Sequence of chain 1.D:
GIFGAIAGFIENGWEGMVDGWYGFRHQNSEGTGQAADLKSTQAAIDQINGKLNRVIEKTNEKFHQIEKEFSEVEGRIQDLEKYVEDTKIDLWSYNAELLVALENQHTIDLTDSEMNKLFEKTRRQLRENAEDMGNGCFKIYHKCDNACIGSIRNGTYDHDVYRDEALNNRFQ

Sequence of chain 1.C:
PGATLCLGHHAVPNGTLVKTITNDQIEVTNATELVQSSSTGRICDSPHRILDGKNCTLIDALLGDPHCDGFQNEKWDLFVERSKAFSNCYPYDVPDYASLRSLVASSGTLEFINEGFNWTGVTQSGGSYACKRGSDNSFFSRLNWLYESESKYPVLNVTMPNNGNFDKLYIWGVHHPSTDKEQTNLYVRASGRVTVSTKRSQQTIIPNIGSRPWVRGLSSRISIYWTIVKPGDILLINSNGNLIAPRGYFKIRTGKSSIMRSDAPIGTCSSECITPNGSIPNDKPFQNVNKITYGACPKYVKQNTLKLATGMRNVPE

Binding-site contacts:
Ligand atom O7 contacts residue ASN32 of chain 1.C at 3.7 Å.
Ligand atom C8 contacts residue THR34 of chain 1.C at 3.5 Å.
Ligand atom C1 contacts residue FUC2 of chain 1.P at 3.9 Å.
Ligand atom C7 contacts residue FUC2 of chain 1.P at 3.5 Å.
Ligand atom N2 contacts residue ASN32 of chain 1.C at 2.9 Å (h-bond).
Ligand atom C2 contacts residue FUC2 of chain 1.P at 3.8 Å.
Ligand atom C3 contacts residue ASN32 of chain 1.C at 3.8 Å.
Ligand atom C5 contacts residue ASN32 of chain 1.C at 3.6 Å.
Ligand atom C5 contacts residue FUC2 of chain 1.P at 4.1 Å.
Ligand atom O3 contacts residue FUC2 of chain 1.P at 3.5 Å.
Ligand atom C2 contacts residue ASN32 of chain 1.C at 2.5 Å.
Ligand atom C1 contacts residue THR312 of chain 1.C at 3.6 Å.
Ligand atom N2 contacts residue FUC2 of chain 1.P at 2.8 Å (h-bond).
Ligand atom C8 contacts residue FUC2 of chain 1.P at 3.2 Å.
Ligand atom C4 contacts residue ASN32 of chain 1.C at 4.2 Å.
Ligand atom C5 contacts residue THR312 of chain 1.C at 4.2 Å.
Ligand atom O4 contacts residue FUC2 of chain 1.P at 3.9 Å.
Ligand atom C6 contacts residue LEU52 of chain 1.D at 3.8 Å (hydrophobic).
Ligand atom O5 contacts residue THR312 of chain 1.C at 3.1 Å (h-bond).
Ligand atom C7 contacts residue THR34 of chain 1.C at 4.4 Å.
Ligand atom C8 contacts residue NAG1 of chain 1.P at 4.4 Å.
Ligand atom O6 contacts residue LEU52 of chain 1.D at 3.5 Å.
Ligand atom C4 contacts residue FUC2 of chain 1.P at 3.9 Å.
Ligand atom C3 contacts residue FUC2 of chain 1.P at 3.2 Å.
Ligand atom C6 contacts residue THR34 of chain 1.C at 4.4 Å.
Ligand atom C6 contacts residue THR312 of chain 1.C at 4.0 Å.
Ligand atom C8 contacts residue NAG3 of chain 1.P at 4.4 Å.
Ligand atom C7 contacts residue ASN32 of chain 1.C at 3.5 Å.
Ligand atom O6 contacts residue THR312 of chain 1.C at 3.8 Å.
Ligand atom O5 contacts residue ASN32 of chain 1.C at 2.3 Å (h-bond).
Ligand atom C1 contacts residue ASN32 of chain 1.C at 1.4 Å.

This small molecule binds to this protein.
Small molecule (SMILES): CC(=O)N[C@H]1[C@H](O[C@H]2[C@H](O)[C@@H](NC(C)=O)CO[C@@H]2CO)O[C@H](CO)[C@@H](O[C@@H]2O[C@H](CO)[C@@H](O)[C@H](O)[C@@H]2O)[C@@H]1O